The small molecule below binds the protein below.
Small molecule (SMILES): CC(=O)N[C@@H]1[C@@H](O)[C@H](O)[C@@H](CO)O[C@H]1O

Sequence of chain 1.G:
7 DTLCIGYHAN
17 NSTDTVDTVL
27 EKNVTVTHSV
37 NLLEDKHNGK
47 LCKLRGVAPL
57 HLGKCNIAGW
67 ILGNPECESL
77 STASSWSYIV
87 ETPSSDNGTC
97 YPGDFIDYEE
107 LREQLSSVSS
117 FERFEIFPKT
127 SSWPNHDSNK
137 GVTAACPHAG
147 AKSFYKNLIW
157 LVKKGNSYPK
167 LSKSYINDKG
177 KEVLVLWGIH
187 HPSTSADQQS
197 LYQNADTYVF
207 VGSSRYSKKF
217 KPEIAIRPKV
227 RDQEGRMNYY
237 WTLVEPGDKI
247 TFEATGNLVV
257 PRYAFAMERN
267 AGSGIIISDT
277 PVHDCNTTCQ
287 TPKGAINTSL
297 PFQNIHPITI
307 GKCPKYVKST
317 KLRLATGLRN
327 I

Binding-site contacts:
Ligand atom C5 contacts residue ASN29 of chain 1.G at 3.5 Å.
Ligand atom C8 contacts residue ASN29 of chain 1.G at 3.4 Å.
Ligand atom C3 contacts residue ASN29 of chain 1.G at 3.9 Å.
Ligand atom C8 contacts residue THR21 of chain 1.G at 4.0 Å.
Ligand atom C2 contacts residue ASN29 of chain 1.G at 2.6 Å.
Ligand atom C1 contacts residue ASN29 of chain 1.G at 1.4 Å.
Ligand atom C4 contacts residue ASN29 of chain 1.G at 4.2 Å.
Ligand atom O5 contacts residue ASN29 of chain 1.G at 2.3 Å (h-bond).
Ligand atom N2 contacts residue ASN29 of chain 1.G at 2.3 Å (h-bond).
Ligand atom O7 contacts residue ASN29 of chain 1.G at 3.5 Å (h-bond).
Ligand atom C7 contacts residue ASN29 of chain 1.G at 2.8 Å.